Sequence of chain 1.B:
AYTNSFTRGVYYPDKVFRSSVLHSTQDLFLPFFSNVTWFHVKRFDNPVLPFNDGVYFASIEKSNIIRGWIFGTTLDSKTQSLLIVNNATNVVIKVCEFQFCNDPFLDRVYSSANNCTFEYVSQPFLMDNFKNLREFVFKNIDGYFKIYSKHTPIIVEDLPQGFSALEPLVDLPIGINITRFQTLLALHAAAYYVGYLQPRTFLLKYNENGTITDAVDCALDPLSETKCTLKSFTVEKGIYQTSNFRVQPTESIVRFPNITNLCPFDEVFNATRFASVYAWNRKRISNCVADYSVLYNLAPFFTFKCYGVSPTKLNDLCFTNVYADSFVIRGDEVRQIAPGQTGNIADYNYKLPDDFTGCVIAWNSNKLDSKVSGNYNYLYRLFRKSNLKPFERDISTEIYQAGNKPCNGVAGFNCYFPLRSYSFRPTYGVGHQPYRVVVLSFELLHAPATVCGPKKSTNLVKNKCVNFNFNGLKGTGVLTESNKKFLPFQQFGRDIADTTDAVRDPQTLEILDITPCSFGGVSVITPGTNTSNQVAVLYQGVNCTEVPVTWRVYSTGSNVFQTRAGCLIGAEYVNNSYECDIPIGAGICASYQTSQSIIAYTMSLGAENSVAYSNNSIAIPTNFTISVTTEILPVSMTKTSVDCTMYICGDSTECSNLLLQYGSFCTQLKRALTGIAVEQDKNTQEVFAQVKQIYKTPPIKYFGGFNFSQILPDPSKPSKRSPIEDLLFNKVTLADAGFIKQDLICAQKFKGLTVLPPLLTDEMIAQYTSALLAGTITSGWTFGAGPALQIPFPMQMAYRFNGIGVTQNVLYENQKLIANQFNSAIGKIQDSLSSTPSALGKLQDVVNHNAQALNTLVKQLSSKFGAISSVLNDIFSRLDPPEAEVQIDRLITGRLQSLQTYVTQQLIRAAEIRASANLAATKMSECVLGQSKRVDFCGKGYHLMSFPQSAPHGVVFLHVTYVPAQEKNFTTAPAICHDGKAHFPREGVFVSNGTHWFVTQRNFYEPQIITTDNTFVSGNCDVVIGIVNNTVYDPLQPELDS

Binding-site contacts:
Ligand atom C7 contacts residue ASN1131 of chain 1.B at 3.4 Å.
Ligand atom O5 contacts residue ASN1131 of chain 1.B at 2.4 Å (h-bond).
Ligand atom C1 contacts residue ASN1131 of chain 1.B at 1.4 Å.
Ligand atom C2 contacts residue ASN1131 of chain 1.B at 2.4 Å.
Ligand atom C4 contacts residue ASN1131 of chain 1.B at 4.2 Å.
Ligand atom C5 contacts residue ASN1131 of chain 1.B at 3.7 Å.
Ligand atom C8 contacts residue ASN1131 of chain 1.B at 4.3 Å.
Ligand atom C8 contacts residue ILE1129 of chain 1.B at 4.3 Å (hydrophobic).
Ligand atom C3 contacts residue ASN1131 of chain 1.B at 3.8 Å.
Ligand atom O7 contacts residue ASN1131 of chain 1.B at 3.6 Å.
Ligand atom N2 contacts residue ASN1131 of chain 1.B at 2.9 Å (h-bond).

The small molecule below binds the protein below.
Small molecule (SMILES): CC(=O)N[C@@H]1[C@@H](O)[C@H](O)[C@@H](CO)O[C@H]1O